Binding-site contacts:
Ligand atom C5 contacts residue ALA706 of chain 1.B at 4.4 Å (hydrophobic).
Ligand atom C8 contacts residue THR1076 of chain 1.B at 3.3 Å.
Ligand atom C8 contacts residue GLY1099 of chain 1.B at 3.9 Å.
Ligand atom C6 contacts residue ASN1074 of chain 1.B at 3.8 Å.
Ligand atom C8 contacts residue PHE1075 of chain 1.B at 4.0 Å (hydrophobic).
Ligand atom C5 contacts residue ASN1074 of chain 1.B at 3.2 Å.
Ligand atom C8 contacts residue SER1097 of chain 1.B at 3.4 Å.
Ligand atom C8 contacts residue ASN1074 of chain 1.B at 4.4 Å.
Ligand atom O7 contacts residue PHE1075 of chain 1.B at 4.0 Å.
Ligand atom O7 contacts residue THR1076 of chain 1.B at 2.0 Å (h-bond).
Ligand atom C8 contacts residue ASN1098 of chain 1.B at 3.7 Å.
Ligand atom N2 contacts residue THR1076 of chain 1.B at 4.2 Å.
Ligand atom C1 contacts residue ASN1074 of chain 1.B at 3.1 Å.
Ligand atom C7 contacts residue PHE1075 of chain 1.B at 4.2 Å (hydrophobic).
Ligand atom C1 contacts residue SER711 of chain 1.B at 4.5 Å.
Ligand atom C6 contacts residue ASN1074 of chain 1.B at 3.4 Å.
Ligand atom C5 contacts residue ASN1074 of chain 1.B at 3.3 Å.
Ligand atom C6 contacts residue GLN895 of chain 1.C at 3.7 Å.
Ligand atom O5 contacts residue ASN1074 of chain 1.B at 2.8 Å (h-bond).
Ligand atom O3 contacts residue ALA706 of chain 1.B at 3.7 Å.
Ligand atom N2 contacts residue ASN1074 of chain 1.B at 3.9 Å.
Ligand atom C3 contacts residue ALA706 of chain 1.B at 3.5 Å (hydrophobic).
Ligand atom O6 contacts residue ASN1074 of chain 1.B at 3.1 Å (h-bond).
Ligand atom C7 contacts residue THR1076 of chain 1.B at 3.0 Å.
Ligand atom O5 contacts residue SER711 of chain 1.B at 4.5 Å.
Ligand atom C4 contacts residue ALA706 of chain 1.B at 3.7 Å (hydrophobic).
Ligand atom C1 contacts residue ASN1074 of chain 1.B at 3.1 Å.
Ligand atom C5 contacts residue GLN895 of chain 1.C at 3.9 Å.
Ligand atom C7 contacts residue ASN1074 of chain 1.B at 4.4 Å.
Ligand atom O5 contacts residue ASN1074 of chain 1.B at 2.4 Å (h-bond).

This protein binds this small molecule.
Small molecule (SMILES): CC(=O)N[C@H]1[C@H](O[C@H]2[C@H](O)[C@@H](NC(C)=O)CO[C@@H]2CO[C@@H]2O[C@@H](C)[C@@H](O)[C@@H](O)[C@@H]2O)O[C@H](CO)[C@@H](O)[C@@H]1O

Sequence of chain 1.B:
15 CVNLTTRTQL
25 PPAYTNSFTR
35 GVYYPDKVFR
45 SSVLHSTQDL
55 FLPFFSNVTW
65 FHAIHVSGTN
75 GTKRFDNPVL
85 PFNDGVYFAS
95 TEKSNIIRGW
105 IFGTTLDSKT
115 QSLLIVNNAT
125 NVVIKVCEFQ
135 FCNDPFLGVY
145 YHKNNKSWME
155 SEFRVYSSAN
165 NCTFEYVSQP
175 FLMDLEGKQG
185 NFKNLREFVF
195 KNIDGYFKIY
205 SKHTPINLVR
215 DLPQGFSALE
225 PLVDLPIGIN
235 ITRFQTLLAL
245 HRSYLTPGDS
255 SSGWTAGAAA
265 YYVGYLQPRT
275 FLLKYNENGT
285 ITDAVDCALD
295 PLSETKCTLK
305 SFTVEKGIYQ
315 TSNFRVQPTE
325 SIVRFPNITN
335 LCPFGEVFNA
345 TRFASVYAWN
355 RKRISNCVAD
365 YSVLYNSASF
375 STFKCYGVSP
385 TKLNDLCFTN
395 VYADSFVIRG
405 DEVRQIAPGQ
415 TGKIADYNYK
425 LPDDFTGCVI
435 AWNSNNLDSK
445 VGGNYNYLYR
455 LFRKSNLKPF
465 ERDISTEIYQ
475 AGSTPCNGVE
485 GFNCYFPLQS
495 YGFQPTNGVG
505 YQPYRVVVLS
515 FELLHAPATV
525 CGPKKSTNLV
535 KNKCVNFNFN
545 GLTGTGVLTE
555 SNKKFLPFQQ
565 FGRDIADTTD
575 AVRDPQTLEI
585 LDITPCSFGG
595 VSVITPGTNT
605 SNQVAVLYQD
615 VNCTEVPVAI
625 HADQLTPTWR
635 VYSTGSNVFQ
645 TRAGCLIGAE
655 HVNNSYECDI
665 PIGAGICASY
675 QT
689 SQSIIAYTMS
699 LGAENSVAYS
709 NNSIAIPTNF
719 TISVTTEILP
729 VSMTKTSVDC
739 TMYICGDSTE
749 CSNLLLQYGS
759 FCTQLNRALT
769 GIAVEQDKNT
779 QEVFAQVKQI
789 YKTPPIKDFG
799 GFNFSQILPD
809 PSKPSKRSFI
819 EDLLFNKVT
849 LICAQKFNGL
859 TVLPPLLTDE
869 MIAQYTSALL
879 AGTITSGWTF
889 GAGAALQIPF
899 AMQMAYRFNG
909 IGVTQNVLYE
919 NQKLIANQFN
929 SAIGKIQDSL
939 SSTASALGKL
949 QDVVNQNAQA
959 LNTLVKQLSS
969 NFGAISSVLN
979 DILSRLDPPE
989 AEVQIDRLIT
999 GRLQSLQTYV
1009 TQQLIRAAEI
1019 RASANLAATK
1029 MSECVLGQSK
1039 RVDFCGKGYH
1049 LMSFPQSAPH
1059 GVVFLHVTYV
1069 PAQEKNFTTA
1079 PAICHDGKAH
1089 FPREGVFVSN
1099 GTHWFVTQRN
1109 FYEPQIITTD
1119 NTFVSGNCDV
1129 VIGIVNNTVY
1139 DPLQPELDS

Sequence of chain 1.C:
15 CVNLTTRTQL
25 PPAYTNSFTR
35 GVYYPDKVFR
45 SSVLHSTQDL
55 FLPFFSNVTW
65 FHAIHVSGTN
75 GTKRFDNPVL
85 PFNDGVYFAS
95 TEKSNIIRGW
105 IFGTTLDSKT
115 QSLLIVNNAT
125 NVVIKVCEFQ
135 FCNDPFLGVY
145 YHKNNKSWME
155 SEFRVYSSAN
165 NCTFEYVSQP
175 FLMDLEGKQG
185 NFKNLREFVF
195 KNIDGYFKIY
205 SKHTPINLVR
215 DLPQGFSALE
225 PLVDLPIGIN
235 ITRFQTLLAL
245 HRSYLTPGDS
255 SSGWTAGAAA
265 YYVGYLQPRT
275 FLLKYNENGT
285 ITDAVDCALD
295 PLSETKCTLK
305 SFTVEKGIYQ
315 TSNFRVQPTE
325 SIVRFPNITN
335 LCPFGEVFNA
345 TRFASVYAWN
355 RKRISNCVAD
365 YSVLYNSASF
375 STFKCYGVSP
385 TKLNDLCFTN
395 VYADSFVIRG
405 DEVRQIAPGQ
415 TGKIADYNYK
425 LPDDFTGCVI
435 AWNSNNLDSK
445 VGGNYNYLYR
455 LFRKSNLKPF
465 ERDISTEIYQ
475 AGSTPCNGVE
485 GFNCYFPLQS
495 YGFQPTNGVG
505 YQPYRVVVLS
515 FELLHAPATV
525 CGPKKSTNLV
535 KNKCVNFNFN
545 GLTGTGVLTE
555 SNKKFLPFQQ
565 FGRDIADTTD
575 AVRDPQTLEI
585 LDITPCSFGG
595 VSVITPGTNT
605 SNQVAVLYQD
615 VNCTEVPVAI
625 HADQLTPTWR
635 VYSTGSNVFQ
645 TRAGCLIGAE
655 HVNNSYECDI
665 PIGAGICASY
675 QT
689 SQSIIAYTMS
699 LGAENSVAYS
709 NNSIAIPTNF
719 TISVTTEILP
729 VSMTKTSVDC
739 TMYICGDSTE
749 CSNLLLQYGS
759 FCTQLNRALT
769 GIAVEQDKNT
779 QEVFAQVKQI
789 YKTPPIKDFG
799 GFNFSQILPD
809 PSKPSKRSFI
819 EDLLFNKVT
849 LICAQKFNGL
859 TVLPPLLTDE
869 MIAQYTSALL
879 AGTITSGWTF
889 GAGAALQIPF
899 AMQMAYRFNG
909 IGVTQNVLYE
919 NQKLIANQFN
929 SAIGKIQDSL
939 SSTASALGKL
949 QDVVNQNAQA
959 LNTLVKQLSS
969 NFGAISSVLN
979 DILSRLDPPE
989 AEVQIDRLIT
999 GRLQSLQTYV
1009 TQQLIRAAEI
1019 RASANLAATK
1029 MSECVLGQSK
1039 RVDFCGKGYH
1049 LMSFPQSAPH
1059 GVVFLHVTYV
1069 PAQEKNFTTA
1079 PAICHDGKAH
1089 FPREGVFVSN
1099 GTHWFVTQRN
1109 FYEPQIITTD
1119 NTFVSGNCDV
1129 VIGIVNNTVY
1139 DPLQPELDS